Sequence of chain 1.Q:
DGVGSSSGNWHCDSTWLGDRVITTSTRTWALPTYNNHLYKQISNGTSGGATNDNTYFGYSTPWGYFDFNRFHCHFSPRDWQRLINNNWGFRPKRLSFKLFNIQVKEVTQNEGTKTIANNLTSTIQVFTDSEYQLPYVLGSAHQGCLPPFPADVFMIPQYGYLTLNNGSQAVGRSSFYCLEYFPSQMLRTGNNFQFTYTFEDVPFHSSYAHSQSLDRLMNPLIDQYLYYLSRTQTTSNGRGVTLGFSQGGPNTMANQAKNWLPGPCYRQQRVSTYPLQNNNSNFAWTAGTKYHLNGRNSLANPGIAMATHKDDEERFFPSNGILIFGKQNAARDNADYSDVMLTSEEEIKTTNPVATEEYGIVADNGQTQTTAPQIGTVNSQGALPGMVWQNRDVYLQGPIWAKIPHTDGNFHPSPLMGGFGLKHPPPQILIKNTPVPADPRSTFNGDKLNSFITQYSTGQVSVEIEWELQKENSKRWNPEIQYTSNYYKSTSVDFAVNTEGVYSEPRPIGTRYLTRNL

Binding-site contacts:
Ligand atom C6 contacts residue SER414 of chain 1.Q at 4.0 Å.
Ligand atom C6 contacts residue PRO203 of chain 1.Q at 4.3 Å (hydrophobic).
Ligand atom C2' contacts residue PRO413 of chain 1.Q at 3.8 Å (hydrophobic).
Ligand atom C1' contacts residue HIS412 of chain 1.Q at 4.3 Å.
Ligand atom N1 contacts residue VAL202 of chain 1.Q at 3.7 Å.
Ligand atom N6 contacts residue GLY419 of chain 1.Q at 3.5 Å (h-bond).
Ligand atom N1 contacts residue GLY421 of chain 1.Q at 3.1 Å (h-bond).
Ligand atom N6 contacts residue PHE420 of chain 1.Q at 3.7 Å.
Ligand atom C6 contacts residue GLY421 of chain 1.Q at 3.6 Å.
Ligand atom C5 contacts residue SER414 of chain 1.Q at 3.9 Å.
Ligand atom C8 contacts residue PRO203 of chain 1.Q at 4.2 Å (hydrophobic).
Ligand atom N6 contacts residue GLY421 of chain 1.Q at 3.3 Å (h-bond).
Ligand atom N9 contacts residue PRO203 of chain 1.Q at 4.4 Å.
Ligand atom N7 contacts residue PRO203 of chain 1.Q at 4.0 Å.
Ligand atom C5 contacts residue PRO413 of chain 1.Q at 4.0 Å (hydrophobic).
Ligand atom C2 contacts residue ILE404 of chain 1.Q at 4.4 Å (hydrophobic).
Ligand atom C6 contacts residue VAL202 of chain 1.Q at 4.2 Å (hydrophobic).
Ligand atom N7 contacts residue ASN391 of chain 1.Q at 3.9 Å.
Ligand atom C1' contacts residue PRO413 of chain 1.Q at 3.9 Å (hydrophobic).
Ligand atom C3' contacts residue HIS412 of chain 1.Q at 4.0 Å.
Ligand atom C8 contacts residue HIS412 of chain 1.Q at 3.4 Å.
Ligand atom C5 contacts residue PRO203 of chain 1.Q at 3.9 Å (hydrophobic).
Ligand atom O3' contacts residue PRO413 of chain 1.Q at 4.2 Å.
Ligand atom C2 contacts residue VAL202 of chain 1.Q at 4.2 Å (hydrophobic).
Ligand atom N3 contacts residue PRO413 of chain 1.Q at 3.8 Å.
Ligand atom N9 contacts residue HIS412 of chain 1.Q at 4.3 Å.
Ligand atom C2' contacts residue HIS412 of chain 1.Q at 3.1 Å.
Ligand atom N6 contacts residue SER414 of chain 1.Q at 3.7 Å.
Ligand atom C2 contacts residue PRO413 of chain 1.Q at 3.5 Å (hydrophobic).
Ligand atom N6 contacts residue PRO415 of chain 1.Q at 4.2 Å.
Ligand atom C6 contacts residue PRO413 of chain 1.Q at 3.8 Å (hydrophobic).
Ligand atom N7 contacts residue HIS412 of chain 1.Q at 4.1 Å.
Ligand atom N9 contacts residue PRO413 of chain 1.Q at 4.3 Å.
Ligand atom N1 contacts residue PRO413 of chain 1.Q at 3.5 Å (h-bond).
Ligand atom N7 contacts residue SER414 of chain 1.Q at 3.6 Å.
Ligand atom C4 contacts residue PRO203 of chain 1.Q at 4.2 Å (hydrophobic).
Ligand atom N1 contacts residue PHE420 of chain 1.Q at 4.2 Å.
Ligand atom C8 contacts residue SER414 of chain 1.Q at 4.3 Å.
Ligand atom C2 contacts residue GLY421 of chain 1.Q at 3.4 Å.
Ligand atom C4 contacts residue PRO413 of chain 1.Q at 4.0 Å (hydrophobic).

A protein and the small-molecule ligand that binds it are described below.
Small molecule (SMILES): Nc1ncnc2c1ncn2[C@H]1C[C@H](O)[C@@H](COP(=O)(O)O)O1